The small molecule below binds the protein below.
Small molecule (SMILES): CC(C)C[C@H](NC(=O)OC1CC2(CCN(C(=O)OC(C)(C)C)CC2)C1)C(=O)N[C@@H](C[C@@H]1CCNC1=O)[C@@H](O)S(=O)(=O)O

Binding-site contacts:
Ligand atom C21 contacts residue HIS168 of chain 1.B at 3.6 Å.
Ligand atom N29 contacts residue GLU170 of chain 1.B at 3.0 Å (salt-bridge).
Ligand atom C31 contacts residue ASN146 of chain 1.B at 3.3 Å.
Ligand atom C12 contacts residue GLU170 of chain 1.B at 3.8 Å.
Ligand atom C24 contacts residue CYS149 of chain 1.B at 1.8 Å (hydrophobic).
Ligand atom C18 contacts residue GLN193 of chain 1.B at 3.6 Å.
Ligand atom N19 contacts residue GLN193 of chain 1.B at 2.9 Å (h-bond).
Ligand atom C16 contacts residue GLU170 of chain 1.B at 3.2 Å.
Ligand atom O32 contacts residue MET169 of chain 1.B at 3.7 Å.
Ligand atom C23 contacts residue HIS168 of chain 1.B at 3.9 Å.
Ligand atom C20 contacts residue GLN193 of chain 1.B at 3.8 Å.
Ligand atom C36 contacts residue ASP191 of chain 1.B at 3.7 Å.
Ligand atom O32 contacts residue HIS167 of chain 1.B at 2.8 Å (h-bond).
Ligand atom N29 contacts residue PHE144 of chain 1.B at 3.4 Å (h-bond).
Ligand atom C28 contacts residue GLU170 of chain 1.B at 3.6 Å.
Ligand atom O32 contacts residue GLU170 of chain 1.B at 3.5 Å.
Ligand atom C37 contacts residue ASP191 of chain 1.B at 3.9 Å.
Ligand atom C28 contacts residue HIS167 of chain 1.B at 3.8 Å.
Ligand atom O25 contacts residue SER148 of chain 1.B at 3.5 Å (h-bond).
Ligand atom C30 contacts residue ASN146 of chain 1.B at 3.5 Å.
Ligand atom N22 contacts residue HIS168 of chain 1.B at 2.9 Å (h-bond).
Ligand atom C37 contacts residue HIS45 of chain 1.B at 3.9 Å.
Ligand atom O38 contacts residue MET169 of chain 1.B at 3.4 Å.
Ligand atom O25 contacts residue CYS149 of chain 1.B at 2.6 Å (h-bond).
Ligand atom C34 contacts residue GLN193 of chain 1.B at 3.8 Å.
Ligand atom O38 contacts residue GLU170 of chain 1.B at 2.9 Å (salt-bridge).
Ligand atom O25 contacts residue GLY147 of chain 1.B at 3.5 Å (h-bond).
Ligand atom C26 contacts residue HIS167 of chain 1.B at 4.0 Å.
Ligand atom C20 contacts residue HIS168 of chain 1.B at 3.5 Å.
Ligand atom C35 contacts residue GLN193 of chain 1.B at 3.9 Å.
Ligand atom C34 contacts residue HIS45 of chain 1.B at 3.8 Å.
Ligand atom N22 contacts residue CYS149 of chain 1.B at 3.0 Å (h-bond).
Ligand atom C24 contacts residue HIS45 of chain 1.B at 3.6 Å.
Ligand atom O32 contacts residue PHE144 of chain 1.B at 3.8 Å.
Ligand atom C36 contacts residue ARG192 of chain 1.B at 3.9 Å.
Ligand atom C23 contacts residue CYS149 of chain 1.B at 2.7 Å (hydrophobic).
Ligand atom O32 contacts residue HIS176 of chain 1.B at 3.4 Å.
Ligand atom O17 contacts residue GLN193 of chain 1.B at 3.2 Å (h-bond).
Ligand atom C26 contacts residue CYS149 of chain 1.B at 3.1 Å (hydrophobic).
Ligand atom C37 contacts residue MET53 of chain 1.B at 3.7 Å (hydrophobic).

Sequence of chain 1.B:
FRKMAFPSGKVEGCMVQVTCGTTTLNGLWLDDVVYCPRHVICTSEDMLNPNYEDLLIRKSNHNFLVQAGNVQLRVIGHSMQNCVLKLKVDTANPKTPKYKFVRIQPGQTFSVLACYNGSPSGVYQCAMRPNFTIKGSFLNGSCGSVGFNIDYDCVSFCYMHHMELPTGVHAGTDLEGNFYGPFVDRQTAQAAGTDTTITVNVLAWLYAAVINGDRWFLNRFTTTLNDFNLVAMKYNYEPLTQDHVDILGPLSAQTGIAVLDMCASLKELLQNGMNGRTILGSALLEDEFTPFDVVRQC